Sequence of chain 1.C:
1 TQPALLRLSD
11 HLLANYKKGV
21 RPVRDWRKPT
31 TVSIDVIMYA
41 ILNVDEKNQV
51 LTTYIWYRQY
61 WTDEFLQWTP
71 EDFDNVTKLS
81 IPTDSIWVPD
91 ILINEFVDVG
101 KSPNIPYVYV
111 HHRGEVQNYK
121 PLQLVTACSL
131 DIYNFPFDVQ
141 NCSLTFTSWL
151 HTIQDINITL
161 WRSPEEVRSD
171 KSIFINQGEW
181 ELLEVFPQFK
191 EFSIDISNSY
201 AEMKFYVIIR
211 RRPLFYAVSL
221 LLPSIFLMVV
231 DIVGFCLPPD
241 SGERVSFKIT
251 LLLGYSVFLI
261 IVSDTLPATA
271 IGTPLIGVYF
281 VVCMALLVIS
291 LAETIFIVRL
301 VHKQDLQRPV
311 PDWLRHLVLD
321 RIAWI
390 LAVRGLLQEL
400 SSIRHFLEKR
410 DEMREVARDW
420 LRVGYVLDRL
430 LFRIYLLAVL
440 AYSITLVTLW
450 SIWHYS

This protein binds this small molecule.
Small molecule (SMILES): CC(=O)N[C@H]1[C@H](O[C@H]2[C@H](O)[C@@H](NC(C)=O)CO[C@@H]2CO)O[C@H](CO)[C@@H](O)[C@@H]1O

Binding-site contacts:
Ligand atom C8 contacts residue ASP74 of chain 1.C at 4.5 Å.
Ligand atom C1 contacts residue PRO70 of chain 1.C at 4.1 Å (hydrophobic).
Ligand atom O7 contacts residue ASN75 of chain 1.C at 2.9 Å (h-bond).
Ligand atom C1 contacts residue ASN75 of chain 1.C at 3.4 Å.
Ligand atom N2 contacts residue ASN75 of chain 1.C at 3.7 Å.
Ligand atom O5 contacts residue ASN75 of chain 1.C at 3.7 Å.
Ligand atom C8 contacts residue ASN75 of chain 1.C at 4.2 Å.
Ligand atom C2 contacts residue ASN75 of chain 1.C at 3.7 Å.
Ligand atom C7 contacts residue ASN75 of chain 1.C at 3.3 Å.